The protein below binds the small molecule below.
Small molecule (SMILES): CC(=O)N[C@H]1[C@H](O[C@H]2[C@H](O)[C@@H](NC(C)=O)CO[C@@H]2CO)O[C@H](CO)[C@@H](O)[C@@H]1O

Binding-site contacts:
Ligand atom C8 contacts residue ASN276 of chain 1.A at 4.5 Å.
Ligand atom C2 contacts residue ASN276 of chain 1.A at 2.5 Å.
Ligand atom C6 contacts residue VAL334 of chain 1.A at 4.4 Å (hydrophobic).
Ligand atom O5 contacts residue ASN276 of chain 1.A at 2.4 Å (h-bond).
Ligand atom C4 contacts residue ASN276 of chain 1.A at 4.2 Å.
Ligand atom C5 contacts residue ASN276 of chain 1.A at 3.7 Å.
Ligand atom O7 contacts residue ASN276 of chain 1.A at 3.6 Å (h-bond).
Ligand atom O6 contacts residue VAL334 of chain 1.A at 4.2 Å.
Ligand atom N2 contacts residue ASN276 of chain 1.A at 2.9 Å (h-bond).
Ligand atom C7 contacts residue ASN276 of chain 1.A at 3.4 Å.
Ligand atom C3 contacts residue ASN276 of chain 1.A at 3.8 Å.
Ligand atom C1 contacts residue ASN276 of chain 1.A at 1.4 Å.

Sequence of chain 1.A:
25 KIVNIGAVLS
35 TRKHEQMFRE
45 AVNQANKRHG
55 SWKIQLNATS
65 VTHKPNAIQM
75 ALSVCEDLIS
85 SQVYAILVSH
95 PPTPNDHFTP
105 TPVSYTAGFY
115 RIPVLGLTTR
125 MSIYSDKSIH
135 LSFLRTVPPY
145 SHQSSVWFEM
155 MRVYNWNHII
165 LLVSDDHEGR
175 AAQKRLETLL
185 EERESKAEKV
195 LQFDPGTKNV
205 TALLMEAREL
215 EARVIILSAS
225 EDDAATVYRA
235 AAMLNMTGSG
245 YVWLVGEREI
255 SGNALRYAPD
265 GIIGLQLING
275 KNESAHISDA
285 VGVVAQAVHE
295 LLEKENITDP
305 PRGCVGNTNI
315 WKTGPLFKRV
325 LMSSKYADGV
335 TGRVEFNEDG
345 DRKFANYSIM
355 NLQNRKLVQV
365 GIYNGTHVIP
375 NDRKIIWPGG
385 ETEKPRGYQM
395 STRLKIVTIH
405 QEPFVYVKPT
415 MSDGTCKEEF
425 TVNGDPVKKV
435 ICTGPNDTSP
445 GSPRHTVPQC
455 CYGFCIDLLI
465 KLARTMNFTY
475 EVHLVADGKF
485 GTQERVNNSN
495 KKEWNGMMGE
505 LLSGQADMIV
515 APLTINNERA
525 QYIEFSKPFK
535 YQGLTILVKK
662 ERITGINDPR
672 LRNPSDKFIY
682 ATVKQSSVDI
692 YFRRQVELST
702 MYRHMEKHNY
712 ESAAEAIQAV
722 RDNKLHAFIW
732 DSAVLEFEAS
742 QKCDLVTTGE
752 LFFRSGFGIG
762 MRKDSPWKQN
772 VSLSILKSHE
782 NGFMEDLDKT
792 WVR